Sequence of chain 1.A:
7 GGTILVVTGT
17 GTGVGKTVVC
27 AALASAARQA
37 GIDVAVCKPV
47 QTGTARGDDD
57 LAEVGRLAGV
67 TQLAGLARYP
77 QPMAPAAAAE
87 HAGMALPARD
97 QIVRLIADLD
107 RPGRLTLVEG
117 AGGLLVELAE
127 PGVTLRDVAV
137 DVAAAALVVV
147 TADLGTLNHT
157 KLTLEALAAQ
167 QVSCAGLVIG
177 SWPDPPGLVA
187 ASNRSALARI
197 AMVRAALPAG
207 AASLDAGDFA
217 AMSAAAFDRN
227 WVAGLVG

Binding-site contacts:
Ligand atom O11 contacts residue LYS44 of chain 1.A at 3.2 Å (salt-bridge).
Ligand atom C21 contacts residue GLY151 of chain 1.B at 3.7 Å.
Ligand atom O14 contacts residue LYS22 of chain 1.A at 3.0 Å (salt-bridge).
Ligand atom C06 contacts residue ASP54 of chain 1.A at 3.5 Å.
Ligand atom N24 contacts residue GLY151 of chain 1.B at 3.2 Å.
Ligand atom N25 contacts residue GLY151 of chain 1.B at 3.1 Å (h-bond).
Ligand atom N22 contacts residue VAL122 of chain 1.A at 3.5 Å.
Ligand atom N23 contacts residue ASN154 of chain 1.B at 2.9 Å (h-bond).
Ligand atom O11 contacts residue GLN47 of chain 1.A at 2.9 Å (h-bond).
Ligand atom C05 contacts residue PRO78 of chain 1.A at 3.7 Å (hydrophobic).
Ligand atom N24 contacts residue LEU153 of chain 1.B at 3.0 Å (h-bond).
Ligand atom O14 contacts residue GLY118 of chain 1.A at 3.1 Å (h-bond).
Ligand atom N24 contacts residue THR152 of chain 1.B at 3.4 Å (h-bond).
Ligand atom C09 contacts residue LYS44 of chain 1.A at 3.7 Å.
Ligand atom O14 contacts residue THR18 of chain 1.A at 2.6 Å (h-bond).
Ligand atom C12 contacts residue SO41 of chain 1.G at 3.7 Å.
Ligand atom C03 contacts residue THR18 of chain 1.A at 3.4 Å.
Ligand atom O11 contacts residue ASP56 of chain 1.A at 2.9 Å (salt-bridge).
Ligand atom N23 contacts residue GLY151 of chain 1.B at 3.3 Å.
Ligand atom N23 contacts residue LEU153 of chain 1.B at 3.2 Å (h-bond).
Ligand atom O10 contacts residue ASP56 of chain 1.A at 2.7 Å (salt-bridge).
Ligand atom O13 contacts residue GLY118 of chain 1.A at 3.0 Å (h-bond).
Ligand atom O13 contacts residue LYS44 of chain 1.A at 3.0 Å (salt-bridge).
Ligand atom O13 contacts residue LYS22 of chain 1.A at 3.6 Å.
Ligand atom C17 contacts residue VAL122 of chain 1.A at 3.6 Å (hydrophobic).
Ligand atom O01 contacts residue THR48 of chain 1.A at 3.2 Å (h-bond).
Ligand atom C12 contacts residue LYS22 of chain 1.A at 3.6 Å.
Ligand atom C04 contacts residue THR48 of chain 1.A at 3.3 Å.
Ligand atom C12 contacts residue GLY118 of chain 1.A at 3.4 Å.
Ligand atom C19 contacts residue LEU150 of chain 1.B at 3.7 Å (hydrophobic).
Ligand atom C09 contacts residue ASP56 of chain 1.A at 3.2 Å.
Ligand atom C05 contacts residue ASP54 of chain 1.A at 3.5 Å.
Ligand atom C02 contacts residue THR48 of chain 1.A at 3.5 Å.
Ligand atom O14 contacts residue SO41 of chain 1.G at 3.5 Å (h-bond).
Ligand atom C16 contacts residue GLY118 of chain 1.A at 3.5 Å.
Ligand atom O13 contacts residue ALA117 of chain 1.A at 3.4 Å.
Ligand atom C12 contacts residue THR18 of chain 1.A at 3.6 Å.
Ligand atom O01 contacts residue ALA117 of chain 1.A at 3.6 Å.
Ligand atom O10 contacts residue SO41 of chain 1.G at 3.5 Å (h-bond).
Ligand atom C05 contacts residue THR48 of chain 1.A at 3.4 Å.

The protein below binds the small molecule below.
Small molecule (SMILES): O=C(O)C(C(=O)O)[C@@H]1CCC[C@H]1C(=O)c1ccc(-c2nnn[nH]2)cc1

Sequence of chain 1.B:
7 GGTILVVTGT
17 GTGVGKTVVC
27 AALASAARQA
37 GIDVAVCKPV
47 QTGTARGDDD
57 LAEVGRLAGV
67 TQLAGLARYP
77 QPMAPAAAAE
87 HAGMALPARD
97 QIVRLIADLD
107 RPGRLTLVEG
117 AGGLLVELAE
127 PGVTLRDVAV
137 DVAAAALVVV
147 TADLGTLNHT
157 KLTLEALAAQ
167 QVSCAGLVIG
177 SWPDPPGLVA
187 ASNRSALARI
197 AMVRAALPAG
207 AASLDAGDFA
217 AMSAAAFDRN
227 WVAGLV